Sequence of chain 2.C:
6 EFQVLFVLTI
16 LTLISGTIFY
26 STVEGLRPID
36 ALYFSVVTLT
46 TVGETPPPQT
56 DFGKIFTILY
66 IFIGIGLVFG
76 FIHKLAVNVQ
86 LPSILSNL

Sequence of chain 1.D:
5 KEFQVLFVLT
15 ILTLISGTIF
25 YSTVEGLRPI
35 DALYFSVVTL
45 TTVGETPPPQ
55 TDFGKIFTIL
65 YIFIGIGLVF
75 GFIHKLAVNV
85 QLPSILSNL

Binding-site contacts:
Ligand atom OXT contacts residue ILE77 of chain 2.C at 3.9 Å.
Ligand atom C contacts residue LEU80 of chain 2.C at 3.5 Å (hydrophobic).
Ligand atom N contacts residue ILE68 of chain 1.D at 3.2 Å (h-bond).
Ligand atom OXT contacts residue GLN85 of chain 2.C at 4.2 Å.
Ligand atom CA contacts residue PHE67 of chain 1.D at 4.0 Å (hydrophobic).
Ligand atom N contacts residue GLN85 of chain 2.C at 3.2 Å.
Ligand atom C contacts residue ALA81 of chain 2.C at 3.4 Å (hydrophobic).
Ligand atom OXT contacts residue LEU80 of chain 2.C at 3.0 Å.
Ligand atom O contacts residue LEU80 of chain 2.C at 3.0 Å (h-bond).
Ligand atom CA contacts residue GLN85 of chain 2.C at 3.7 Å.
Ligand atom C contacts residue GLN85 of chain 2.C at 3.3 Å.
Ligand atom O contacts residue GLN85 of chain 2.C at 2.3 Å.
Ligand atom OXT contacts residue PHE67 of chain 1.D at 4.2 Å.
Ligand atom OXT contacts residue ALA81 of chain 2.C at 3.0 Å (h-bond).
Ligand atom O contacts residue ALA81 of chain 2.C at 2.8 Å.
Ligand atom CA contacts residue ILE68 of chain 1.D at 3.3 Å (hydrophobic).

The protein below binds the small molecule below.
Small molecule (SMILES): NCC(=O)O